Sequence of chain 1.B:
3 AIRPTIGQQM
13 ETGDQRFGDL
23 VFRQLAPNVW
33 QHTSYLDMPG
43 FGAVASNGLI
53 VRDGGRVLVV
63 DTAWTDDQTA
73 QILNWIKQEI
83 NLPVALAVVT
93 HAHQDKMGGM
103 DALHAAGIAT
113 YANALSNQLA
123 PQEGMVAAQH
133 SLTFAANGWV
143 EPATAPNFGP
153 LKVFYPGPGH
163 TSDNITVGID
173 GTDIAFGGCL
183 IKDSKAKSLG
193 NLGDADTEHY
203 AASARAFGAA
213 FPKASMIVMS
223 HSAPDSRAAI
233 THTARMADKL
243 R

The protein below binds the small molecule below.
Small molecule (SMILES): C[C@@H](O)[C@@H](C(=O)O)[C@@H]1NC(C(=O)O)=C([C@H]2CCCO2)S1

Binding-site contacts:
Ligand atom C7 contacts residue ASP97 of chain 1.B at 3.5 Å.
Ligand atom C31 contacts residue ASN193 of chain 1.B at 3.5 Å.
Ligand atom N4 contacts residue FPM1 of chain 1.K at 0.7 Å (h-bond).
Ligand atom C5 contacts residue CD1 of chain 1.O at 3.3 Å.
Ligand atom O32 contacts residue GLY192 of chain 1.B at 3.1 Å.
Ligand atom C7 contacts residue CD1 of chain 1.O at 3.0 Å.
Ligand atom O71 contacts residue CD1 of chain 1.N at 2.4 Å.
Ligand atom O31 contacts residue FPM1 of chain 1.K at 0.6 Å (h-bond).
Ligand atom C31 contacts residue CD1 of chain 1.O at 3.4 Å.
Ligand atom O31 contacts residue LYS184 of chain 1.B at 3.2 Å (salt-bridge).
Ligand atom C7 contacts residue FPM1 of chain 1.K at 1.0 Å.
Ligand atom O32 contacts residue ASN193 of chain 1.B at 2.4 Å (h-bond).
Ligand atom C6 contacts residue FPM1 of chain 1.K at 0.2 Å.
Ligand atom C3 contacts residue ASN193 of chain 1.B at 3.7 Å.
Ligand atom O31 contacts residue CD1 of chain 1.O at 2.8 Å.
Ligand atom O71 contacts residue FPM1 of chain 1.K at 1.7 Å (h-bond).
Ligand atom C3 contacts residue CD1 of chain 1.O at 3.2 Å.
Ligand atom C5 contacts residue FPM1 of chain 1.K at 0.4 Å.
Ligand atom O71 contacts residue ASP97 of chain 1.B at 2.4 Å (salt-bridge).
Ligand atom C2 contacts residue FPM1 of chain 1.K at 0.2 Å.
Ligand atom C31 contacts residue HIS223 of chain 1.B at 3.6 Å.
Ligand atom C31 contacts residue FPM1 of chain 1.K at 0.4 Å.
Ligand atom N4 contacts residue HIS223 of chain 1.B at 3.0 Å (h-bond).
Ligand atom C2 contacts residue ASN193 of chain 1.B at 3.5 Å.
Ligand atom O72 contacts residue ASN193 of chain 1.B at 3.0 Å (h-bond).
Ligand atom O72 contacts residue CD1 of chain 1.N at 3.1 Å.
Ligand atom O32 contacts residue FPM1 of chain 1.K at 0.6 Å (h-bond).
Ligand atom O72 contacts residue HIS95 of chain 1.B at 3.4 Å (h-bond).
Ligand atom C3 contacts residue FPM1 of chain 1.K at 0.2 Å.
Ligand atom O71 contacts residue CD1 of chain 1.O at 2.7 Å.
Ligand atom N4 contacts residue CD1 of chain 1.O at 2.3 Å.
Ligand atom C7 contacts residue CD1 of chain 1.N at 3.1 Å.
Ligand atom O32 contacts residue LYS184 of chain 1.B at 3.6 Å (salt-bridge).
Ligand atom O72 contacts residue HIS162 of chain 1.B at 3.3 Å (h-bond).
Ligand atom O31 contacts residue HIS223 of chain 1.B at 2.8 Å.
Ligand atom C3 contacts residue HIS223 of chain 1.B at 3.5 Å.
Ligand atom S1 contacts residue FPM1 of chain 1.K at 0.4 Å (h-bond).
Ligand atom O71 contacts residue HIS95 of chain 1.B at 3.5 Å (h-bond).
Ligand atom O72 contacts residue FPM1 of chain 1.K at 0.7 Å (h-bond).
Ligand atom O72 contacts residue CD1 of chain 1.O at 3.6 Å.